Binding-site contacts:
Ligand atom OXT contacts residue LYS52 of chain 1.B at 3.6 Å.
Ligand atom O contacts residue GLY66 of chain 1.B at 3.4 Å (h-bond).
Ligand atom CB contacts residue ALA27 of chain 1.B at 3.6 Å (hydrophobic).
Ligand atom O contacts residue PHE68 of chain 1.B at 2.5 Å (h-bond).
Ligand atom CZ contacts residue GLY23 of chain 1.B at 3.8 Å.
Ligand atom O contacts residue GLY66 of chain 1.B at 3.3 Å (h-bond).
Ligand atom OE1 contacts residue SER146 of chain 1.H at 3.7 Å.
Ligand atom CB contacts residue SER146 of chain 1.H at 3.6 Å.
Ligand atom C contacts residue GLY66 of chain 1.B at 3.7 Å.
Ligand atom O contacts residue LYS67 of chain 1.B at 3.1 Å.
Ligand atom N contacts residue SER146 of chain 1.H at 3.8 Å.
Ligand atom CE2 contacts residue ARG26 of chain 1.B at 3.4 Å.
Ligand atom N contacts residue SER146 of chain 1.H at 3.1 Å (h-bond).
Ligand atom CG contacts residue PHE68 of chain 1.B at 3.8 Å (hydrophobic).
Ligand atom CD1 contacts residue LYS67 of chain 1.B at 3.4 Å.
Ligand atom CB contacts residue ARG26 of chain 1.B at 3.2 Å.
Ligand atom CA contacts residue LYS28 of chain 1.B at 3.7 Å.
Ligand atom CD2 contacts residue ARG26 of chain 1.B at 3.7 Å.
Ligand atom CA contacts residue GLY66 of chain 1.B at 3.2 Å.
Ligand atom CZ contacts residue ARG26 of chain 1.B at 3.7 Å.
Ligand atom O contacts residue SER146 of chain 1.H at 3.3 Å (h-bond).
Ligand atom CE1 contacts residue GLY23 of chain 1.B at 3.2 Å.
Ligand atom CA contacts residue SER146 of chain 1.H at 3.7 Å.
Ligand atom OH contacts residue GLU119 of chain 1.B at 3.7 Å.
Ligand atom CA contacts residue SER146 of chain 1.H at 3.5 Å.
Ligand atom N contacts residue ASP144 of chain 1.H at 2.3 Å (salt-bridge).
Ligand atom CA contacts residue ASP144 of chain 1.H at 3.2 Å.
Ligand atom OH contacts residue ARG26 of chain 1.B at 3.4 Å (salt-bridge).
Ligand atom CD contacts residue ILE147 of chain 1.H at 3.0 Å (hydrophobic).
Ligand atom CA contacts residue LYS67 of chain 1.B at 3.6 Å.
Ligand atom CE1 contacts residue LYS67 of chain 1.B at 3.7 Å.
Ligand atom CD1 contacts residue GLY66 of chain 1.B at 3.5 Å.
Ligand atom C contacts residue SER146 of chain 1.H at 3.1 Å.
Ligand atom OXT contacts residue ASN45 of chain 1.B at 2.9 Å (h-bond).
Ligand atom CD1 contacts residue GLY23 of chain 1.B at 3.4 Å.
Ligand atom C contacts residue PHE68 of chain 1.B at 3.8 Å (hydrophobic).
Ligand atom OE1 contacts residue ILE147 of chain 1.H at 3.2 Å (h-bond).
Ligand atom NE2 contacts residue ILE147 of chain 1.H at 2.7 Å (h-bond).
Ligand atom NE2 contacts residue LEU50 of chain 1.B at 3.4 Å.
Ligand atom CG contacts residue ARG26 of chain 1.B at 3.4 Å.

Sequence of chain 1.B:
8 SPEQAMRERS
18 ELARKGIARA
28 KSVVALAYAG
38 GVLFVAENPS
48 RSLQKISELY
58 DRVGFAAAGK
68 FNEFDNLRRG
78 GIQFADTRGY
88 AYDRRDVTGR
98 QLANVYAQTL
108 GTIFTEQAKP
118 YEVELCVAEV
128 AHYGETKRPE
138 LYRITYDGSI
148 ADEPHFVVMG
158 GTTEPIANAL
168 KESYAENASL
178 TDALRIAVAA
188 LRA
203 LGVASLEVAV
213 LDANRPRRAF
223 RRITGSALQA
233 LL

A small-molecule ligand and the protein it binds are described below.
Small molecule (SMILES): CC(C)C[C@H](NC(=O)[C@H](Cc1ccc(O)cc1)NC(=O)[C@H](CCC(N)=O)NC(=O)CN)C(=O)O

Sequence of chain 1.H:
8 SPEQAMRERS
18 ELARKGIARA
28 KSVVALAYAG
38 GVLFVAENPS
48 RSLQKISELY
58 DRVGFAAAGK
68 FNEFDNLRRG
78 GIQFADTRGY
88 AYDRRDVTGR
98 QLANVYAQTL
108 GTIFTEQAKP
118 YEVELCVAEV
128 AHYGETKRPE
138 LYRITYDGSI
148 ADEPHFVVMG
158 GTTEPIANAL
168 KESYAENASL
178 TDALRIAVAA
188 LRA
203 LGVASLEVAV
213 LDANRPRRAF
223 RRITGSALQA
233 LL